Binding-site contacts:
Ligand atom CAQ contacts residue TRP55 of chain 1.E at 3.7 Å (hydrophobic).
Ligand atom CLU contacts residue CYS190 of chain 1.D at 3.8 Å.
Ligand atom CAK contacts residue LEU114 of chain 1.E at 3.9 Å (hydrophobic).
Ligand atom CAD contacts residue TYR194 of chain 1.D at 3.3 Å (hydrophobic).
Ligand atom CAC contacts residue TYR194 of chain 1.D at 3.9 Å (hydrophobic).
Ligand atom CAN contacts residue TYR187 of chain 1.D at 3.6 Å (hydrophobic).
Ligand atom NAB contacts residue TYR91 of chain 1.D at 3.4 Å.
Ligand atom CAC contacts residue SER144 of chain 1.D at 3.5 Å.
Ligand atom CLU contacts residue MET116 of chain 1.E at 3.2 Å.
Ligand atom CAV contacts residue CYS189 of chain 1.D at 3.6 Å (hydrophobic).
Ligand atom CLU contacts residue CYS189 of chain 1.D at 3.5 Å.
Ligand atom CAT contacts residue CYS189 of chain 1.D at 3.2 Å (hydrophobic).
Ligand atom OAG contacts residue TRP145 of chain 1.D at 3.2 Å (h-bond).
Ligand atom CAI contacts residue TRP145 of chain 1.D at 3.9 Å (hydrophobic).
Ligand atom CAR contacts residue MET116 of chain 1.E at 3.5 Å (hydrophobic).
Ligand atom CAN contacts residue TYR194 of chain 1.D at 3.9 Å (hydrophobic).
Ligand atom CAV contacts residue CYS190 of chain 1.D at 3.6 Å (hydrophobic).
Ligand atom NAL contacts residue TRP145 of chain 1.D at 3.9 Å.
Ligand atom CLS contacts residue MET116 of chain 1.E at 3.3 Å.
Ligand atom CAD contacts residue TYR187 of chain 1.D at 3.9 Å (hydrophobic).
Ligand atom CAW contacts residue TYR187 of chain 1.D at 3.7 Å (hydrophobic).
Ligand atom CAA contacts residue TRP145 of chain 1.D at 3.4 Å (hydrophobic).
Ligand atom CAF contacts residue TRP145 of chain 1.D at 3.4 Å (hydrophobic).
Ligand atom CAT contacts residue MET116 of chain 1.E at 3.4 Å (hydrophobic).
Ligand atom CLU contacts residue LEU114 of chain 1.E at 3.8 Å.
Ligand atom CAP contacts residue TRP55 of chain 1.E at 3.7 Å (hydrophobic).
Ligand atom CLU contacts residue GLN57 of chain 1.E at 3.5 Å.
Ligand atom CAM contacts residue TRP145 of chain 1.D at 3.3 Å (hydrophobic).
Ligand atom NAB contacts residue TRP145 of chain 1.D at 3.8 Å.
Ligand atom CAJ contacts residue ARG106 of chain 1.E at 3.8 Å.
Ligand atom NAL contacts residue THR146 of chain 1.D at 3.8 Å.
Ligand atom CAP contacts residue TYR187 of chain 1.D at 3.5 Å (hydrophobic).
Ligand atom CAT contacts residue CYS190 of chain 1.D at 3.9 Å (hydrophobic).
Ligand atom CAI contacts residue TYR194 of chain 1.D at 3.8 Å (hydrophobic).
Ligand atom CLS contacts residue GLN57 of chain 1.E at 3.6 Å.
Ligand atom CAC contacts residue TRP145 of chain 1.D at 3.3 Å (hydrophobic).
Ligand atom CAH contacts residue TRP145 of chain 1.D at 3.2 Å (hydrophobic).
Ligand atom CAJ contacts residue LEU114 of chain 1.E at 3.5 Å (hydrophobic).
Ligand atom CAK contacts residue THR146 of chain 1.D at 3.8 Å.
Ligand atom CAR contacts residue CYS189 of chain 1.D at 3.5 Å (hydrophobic).

Sequence of chain 1.E:
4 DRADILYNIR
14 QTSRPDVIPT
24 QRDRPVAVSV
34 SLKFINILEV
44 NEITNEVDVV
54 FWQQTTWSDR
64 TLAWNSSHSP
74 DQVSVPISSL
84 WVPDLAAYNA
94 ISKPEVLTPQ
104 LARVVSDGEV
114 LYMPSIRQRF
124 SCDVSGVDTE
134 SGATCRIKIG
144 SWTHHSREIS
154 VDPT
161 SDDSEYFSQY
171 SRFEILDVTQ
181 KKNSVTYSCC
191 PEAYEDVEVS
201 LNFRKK

Sequence of chain 1.D:
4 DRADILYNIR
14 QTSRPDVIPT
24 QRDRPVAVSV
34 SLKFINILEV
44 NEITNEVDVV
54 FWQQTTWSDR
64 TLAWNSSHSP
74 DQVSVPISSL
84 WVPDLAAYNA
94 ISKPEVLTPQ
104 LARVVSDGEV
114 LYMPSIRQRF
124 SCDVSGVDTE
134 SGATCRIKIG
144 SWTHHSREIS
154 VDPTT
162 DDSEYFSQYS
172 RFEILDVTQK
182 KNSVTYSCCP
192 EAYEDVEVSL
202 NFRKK

The small molecule below binds the protein below.
Small molecule (SMILES): Clc1ccc(CC2(COc3cccnc3)CCNCC2)cc1Cl